The small molecule below binds the protein below.
Small molecule (SMILES): C/C=C\C=C\[C@@H]1O[C@](O)([C@H](CC)C(=O)NC/C=C/C=C(\C)[C@@H](OC)[C@@H](C)[C@@H]2O[C@H](/C=C/C=C/C=C(\C)C(=O)c3c(O)cc[nH]c3=O)[C@H](O)[C@@H]2O)[C@H](O)[C@H](O)C1(C)C

Binding-site contacts:
Ligand atom C38 contacts residue ILE92 of chain 1.Z at 3.7 Å (hydrophobic).
Ligand atom C37 contacts residue VAL125 of chain 1.Z at 3.5 Å (hydrophobic).
Ligand atom C39 contacts residue GLN124 of chain 1.Z at 3.6 Å.
Ligand atom O15 contacts residue ARG123 of chain 1.Z at 3.1 Å.
Ligand atom O29 contacts residue ALA375 of chain 1.Z at 3.6 Å (h-bond).
Ligand atom C41 contacts residue LYS313 of chain 1.Z at 3.2 Å.
Ligand atom C48 contacts residue PHE332 of chain 1.Z at 3.1 Å (hydrophobic).
Ligand atom C11 contacts residue TYR160 of chain 1.Z at 3.5 Å (hydrophobic).
Ligand atom C14 contacts residue ASP161 of chain 1.Z at 3.6 Å.
Ligand atom O2 contacts residue ARG381 of chain 1.Z at 3.4 Å (salt-bridge).
Ligand atom C4 contacts residue TYR160 of chain 1.Z at 3.7 Å (hydrophobic).
Ligand atom C27 contacts residue GLN124 of chain 1.Z at 3.0 Å.
Ligand atom N26 contacts residue GLN124 of chain 1.Z at 2.5 Å (h-bond).
Ligand atom C35 contacts residue ALA375 of chain 1.Z at 3.6 Å (hydrophobic).
Ligand atom C9 contacts residue TYR160 of chain 1.Z at 3.7 Å (hydrophobic).
Ligand atom C15 contacts residue ASP161 of chain 1.Z at 3.2 Å.
Ligand atom C25 contacts residue ALA375 of chain 1.Z at 3.6 Å (hydrophobic).
Ligand atom O2 contacts residue GLY316 of chain 1.Z at 3.5 Å.
Ligand atom O29 contacts residue PHE374 of chain 1.Z at 3.3 Å.
Ligand atom C39 contacts residue THR382 of chain 1.Z at 3.5 Å.
Ligand atom C28 contacts residue GLN124 of chain 1.Z at 3.0 Å.
Ligand atom C16 contacts residue ASP161 of chain 1.Z at 3.7 Å.
Ligand atom O16 contacts residue ARG123 of chain 1.Z at 3.5 Å.
Ligand atom O18 contacts residue GLU315 of chain 1.Z at 3.5 Å (salt-bridge).
Ligand atom C36 contacts residue ALA375 of chain 1.Z at 3.7 Å (hydrophobic).
Ligand atom C33 contacts residue ALA375 of chain 1.Z at 3.6 Å (hydrophobic).
Ligand atom C6 contacts residue LEU120 of chain 1.Z at 3.5 Å (hydrophobic).
Ligand atom C37 contacts residue ILE92 of chain 1.Z at 3.4 Å (hydrophobic).
Ligand atom C5 contacts residue LEU120 of chain 1.Z at 3.5 Å (hydrophobic).
Ligand atom O4 contacts residue ARG116 of chain 1.Z at 2.9 Å (salt-bridge).
Ligand atom C42 contacts residue GLU315 of chain 1.Z at 3.2 Å.
Ligand atom C12 contacts residue ASP314 of chain 1.Z at 3.7 Å.
Ligand atom O27 contacts residue ALA385 of chain 1.Z at 3.0 Å.
Ligand atom O4 contacts residue TYR160 of chain 1.Z at 2.4 Å (h-bond).
Ligand atom C43 contacts residue TYR309 of chain 1.Z at 3.5 Å (hydrophobic).
Ligand atom C25 contacts residue GLN124 of chain 1.Z at 3.6 Å.
Ligand atom C4 contacts residue ARG116 of chain 1.Z at 3.6 Å.
Ligand atom C38 contacts residue LEU121 of chain 1.Z at 3.6 Å (hydrophobic).
Ligand atom O34 contacts residue GLN124 of chain 1.Z at 3.3 Å (h-bond).
Ligand atom O30 contacts residue VAL125 of chain 1.Z at 3.4 Å (h-bond).

Sequence of chain 1.Z:
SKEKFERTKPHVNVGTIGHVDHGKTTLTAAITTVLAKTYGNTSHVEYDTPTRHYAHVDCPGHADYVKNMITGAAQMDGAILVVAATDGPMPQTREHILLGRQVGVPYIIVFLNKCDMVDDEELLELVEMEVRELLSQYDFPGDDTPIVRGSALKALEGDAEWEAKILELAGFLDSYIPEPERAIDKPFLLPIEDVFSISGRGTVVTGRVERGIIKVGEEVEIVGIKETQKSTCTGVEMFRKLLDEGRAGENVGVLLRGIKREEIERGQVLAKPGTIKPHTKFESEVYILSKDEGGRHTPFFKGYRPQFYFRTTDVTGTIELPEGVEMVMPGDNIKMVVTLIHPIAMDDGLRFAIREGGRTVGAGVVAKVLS